Binding-site contacts:
Ligand atom C4 contacts residue ASN72 of chain 1.E at 4.2 Å.
Ligand atom C3 contacts residue ASN72 of chain 1.E at 3.8 Å.
Ligand atom N2 contacts residue THR74 of chain 1.E at 4.5 Å.
Ligand atom C8 contacts residue GLN71 of chain 1.E at 4.4 Å.
Ligand atom C7 contacts residue LEU73 of chain 1.E at 4.4 Å (hydrophobic).
Ligand atom N2 contacts residue ASN72 of chain 1.E at 2.9 Å (h-bond).
Ligand atom C1 contacts residue ASN72 of chain 1.E at 1.4 Å.
Ligand atom C7 contacts residue ASN72 of chain 1.E at 3.1 Å.
Ligand atom C8 contacts residue LEU73 of chain 1.E at 3.9 Å (hydrophobic).
Ligand atom C5 contacts residue ASN72 of chain 1.E at 3.7 Å.
Ligand atom C8 contacts residue ASN72 of chain 1.E at 4.2 Å.
Ligand atom O5 contacts residue ASN72 of chain 1.E at 2.4 Å (h-bond).
Ligand atom C1 contacts residue THR74 of chain 1.E at 4.3 Å.
Ligand atom C2 contacts residue ASN72 of chain 1.E at 2.5 Å.
Ligand atom O7 contacts residue ASN72 of chain 1.E at 2.9 Å (h-bond).

Sequence of chain 1.E:
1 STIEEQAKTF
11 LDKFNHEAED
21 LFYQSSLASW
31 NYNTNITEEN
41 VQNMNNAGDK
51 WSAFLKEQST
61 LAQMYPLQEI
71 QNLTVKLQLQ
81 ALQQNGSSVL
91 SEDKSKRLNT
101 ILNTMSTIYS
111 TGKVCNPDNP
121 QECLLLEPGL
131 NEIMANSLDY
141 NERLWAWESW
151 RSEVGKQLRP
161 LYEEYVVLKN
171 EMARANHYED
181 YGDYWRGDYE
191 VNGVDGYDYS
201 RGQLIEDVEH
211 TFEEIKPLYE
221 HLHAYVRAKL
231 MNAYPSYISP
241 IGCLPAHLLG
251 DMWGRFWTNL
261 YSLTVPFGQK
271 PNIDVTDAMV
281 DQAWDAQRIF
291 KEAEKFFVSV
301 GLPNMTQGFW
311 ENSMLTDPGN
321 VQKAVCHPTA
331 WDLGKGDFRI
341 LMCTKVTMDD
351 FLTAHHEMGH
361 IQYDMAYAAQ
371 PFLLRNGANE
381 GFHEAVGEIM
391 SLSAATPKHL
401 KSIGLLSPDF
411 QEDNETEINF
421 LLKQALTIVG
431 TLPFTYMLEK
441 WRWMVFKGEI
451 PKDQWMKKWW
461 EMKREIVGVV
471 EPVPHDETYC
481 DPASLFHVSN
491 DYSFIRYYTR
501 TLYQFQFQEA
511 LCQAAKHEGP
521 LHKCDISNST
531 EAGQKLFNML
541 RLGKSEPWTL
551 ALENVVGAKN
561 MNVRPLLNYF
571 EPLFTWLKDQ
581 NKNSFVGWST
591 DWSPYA

The protein below binds the small molecule below.
Small molecule (SMILES): CC(=O)N[C@@H]1[C@@H](O)[C@H](O)[C@@H](CO)O[C@H]1O